Sequence of chain 1.E:
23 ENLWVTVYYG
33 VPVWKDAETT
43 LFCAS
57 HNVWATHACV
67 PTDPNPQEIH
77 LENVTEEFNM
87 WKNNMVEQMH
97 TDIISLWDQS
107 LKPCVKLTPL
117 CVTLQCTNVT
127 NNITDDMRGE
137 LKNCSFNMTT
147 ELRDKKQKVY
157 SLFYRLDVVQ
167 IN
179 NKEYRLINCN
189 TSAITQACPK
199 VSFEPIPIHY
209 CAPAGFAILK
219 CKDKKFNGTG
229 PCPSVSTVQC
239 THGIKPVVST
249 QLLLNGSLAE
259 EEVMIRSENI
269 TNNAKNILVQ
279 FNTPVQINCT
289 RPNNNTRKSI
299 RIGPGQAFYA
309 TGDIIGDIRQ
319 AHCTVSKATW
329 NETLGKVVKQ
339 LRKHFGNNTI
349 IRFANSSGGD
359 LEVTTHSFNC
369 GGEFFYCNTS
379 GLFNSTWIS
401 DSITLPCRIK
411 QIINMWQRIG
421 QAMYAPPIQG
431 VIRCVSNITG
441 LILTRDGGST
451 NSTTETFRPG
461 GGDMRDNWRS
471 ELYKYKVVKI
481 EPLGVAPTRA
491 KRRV

Binding-site contacts:
Ligand atom C8 contacts residue ASN188 of chain 1.E at 4.4 Å.
Ligand atom C7 contacts residue ASN188 of chain 1.E at 3.1 Å.
Ligand atom C1 contacts residue ASN188 of chain 1.E at 1.4 Å.
Ligand atom C2 contacts residue ASN188 of chain 1.E at 2.4 Å.
Ligand atom C5 contacts residue ARG183 of chain 1.E at 3.6 Å.
Ligand atom O6 contacts residue VAL165 of chain 1.E at 4.0 Å.
Ligand atom O5 contacts residue ARG183 of chain 1.E at 2.9 Å (salt-bridge).
Ligand atom O6 contacts residue ARG183 of chain 1.E at 2.4 Å (salt-bridge).
Ligand atom N2 contacts residue ASN188 of chain 1.E at 2.9 Å (h-bond).
Ligand atom C1 contacts residue ARG183 of chain 1.E at 3.8 Å.
Ligand atom C4 contacts residue ASN188 of chain 1.E at 4.2 Å.
Ligand atom O5 contacts residue ASN188 of chain 1.E at 2.4 Å (h-bond).
Ligand atom C5 contacts residue ASN188 of chain 1.E at 3.7 Å.
Ligand atom O7 contacts residue ASN188 of chain 1.E at 2.8 Å (h-bond).
Ligand atom C6 contacts residue ARG183 of chain 1.E at 3.3 Å.
Ligand atom C3 contacts residue ASN188 of chain 1.E at 3.8 Å.
Ligand atom O7 contacts residue ARG299 of chain 1.H at 4.3 Å.

This small molecule binds to this protein.
Small molecule (SMILES): CC(=O)N[C@H]1[C@H](O[C@H]2[C@H](O)[C@@H](NC(C)=O)CO[C@@H]2CO)O[C@H](CO)[C@@H](O)[C@@H]1O

Sequence of chain 1.H:
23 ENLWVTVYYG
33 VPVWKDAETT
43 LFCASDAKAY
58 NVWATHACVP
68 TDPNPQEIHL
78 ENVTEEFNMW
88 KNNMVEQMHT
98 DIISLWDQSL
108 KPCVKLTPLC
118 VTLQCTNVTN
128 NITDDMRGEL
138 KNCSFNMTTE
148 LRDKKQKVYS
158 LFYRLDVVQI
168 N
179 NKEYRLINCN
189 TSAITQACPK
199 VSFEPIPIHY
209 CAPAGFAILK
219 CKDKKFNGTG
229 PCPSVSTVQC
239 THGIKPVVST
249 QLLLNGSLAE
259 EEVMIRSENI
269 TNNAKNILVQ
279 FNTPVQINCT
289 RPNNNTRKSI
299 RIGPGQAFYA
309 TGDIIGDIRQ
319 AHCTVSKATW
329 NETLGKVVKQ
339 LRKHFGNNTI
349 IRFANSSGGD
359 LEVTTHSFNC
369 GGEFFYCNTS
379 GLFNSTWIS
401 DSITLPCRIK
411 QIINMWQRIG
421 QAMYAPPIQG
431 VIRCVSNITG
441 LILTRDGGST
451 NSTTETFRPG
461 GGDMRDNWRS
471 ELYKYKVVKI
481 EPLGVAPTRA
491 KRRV